The protein below binds the small molecule below.
Small molecule (SMILES): NCC(=O)O

Binding-site contacts:
Ligand atom C contacts residue ARG229 of chain 3.A at 3.7 Å.
Ligand atom OXT contacts residue ARG229 of chain 3.A at 3.1 Å (salt-bridge).
Ligand atom CA contacts residue TRP154 of chain 2.A at 4.3 Å (hydrophobic).
Ligand atom C contacts residue MET78 of chain 3.A at 3.6 Å (hydrophobic).
Ligand atom O contacts residue LEU75 of chain 3.A at 3.8 Å.
Ligand atom N contacts residue SER151 of chain 2.A at 3.5 Å (h-bond).
Ligand atom N contacts residue CYS1 of chain 3.P at 1.3 Å.
Ligand atom OXT contacts residue ASP150 of chain 2.A at 4.3 Å.
Ligand atom O contacts residue ARG216 of chain 2.A at 2.9 Å (salt-bridge).
Ligand atom CA contacts residue LEU75 of chain 3.A at 3.7 Å (hydrophobic).
Ligand atom CA contacts residue MET78 of chain 3.A at 4.0 Å (hydrophobic).
Ligand atom O contacts residue MET78 of chain 3.A at 3.9 Å.
Ligand atom C contacts residue CYS1 of chain 3.P at 3.7 Å (hydrophobic).
Ligand atom C contacts residue ARG216 of chain 2.A at 3.6 Å.
Ligand atom CA contacts residue CYS1 of chain 3.P at 2.4 Å (hydrophobic).
Ligand atom OXT contacts residue CYS1 of chain 3.P at 4.0 Å.
Ligand atom C contacts residue TRP154 of chain 2.A at 4.1 Å (hydrophobic).
Ligand atom C contacts residue LEU75 of chain 3.A at 4.2 Å (hydrophobic).
Ligand atom O contacts residue TRP154 of chain 2.A at 4.1 Å.
Ligand atom O contacts residue ARG229 of chain 3.A at 2.9 Å (salt-bridge).
Ligand atom OXT contacts residue MET78 of chain 3.A at 3.5 Å (h-bond).
Ligand atom N contacts residue ASP150 of chain 2.A at 3.4 Å (salt-bridge).
Ligand atom OXT contacts residue ARG216 of chain 2.A at 3.0 Å (salt-bridge).
Ligand atom N contacts residue TYR152 of chain 2.A at 4.2 Å.
Ligand atom N contacts residue MET78 of chain 3.A at 3.8 Å.
Ligand atom CA contacts residue GLN155 of chain 2.A at 4.3 Å.
Ligand atom CA contacts residue SER151 of chain 2.A at 4.0 Å.

Sequence of chain 3.A:
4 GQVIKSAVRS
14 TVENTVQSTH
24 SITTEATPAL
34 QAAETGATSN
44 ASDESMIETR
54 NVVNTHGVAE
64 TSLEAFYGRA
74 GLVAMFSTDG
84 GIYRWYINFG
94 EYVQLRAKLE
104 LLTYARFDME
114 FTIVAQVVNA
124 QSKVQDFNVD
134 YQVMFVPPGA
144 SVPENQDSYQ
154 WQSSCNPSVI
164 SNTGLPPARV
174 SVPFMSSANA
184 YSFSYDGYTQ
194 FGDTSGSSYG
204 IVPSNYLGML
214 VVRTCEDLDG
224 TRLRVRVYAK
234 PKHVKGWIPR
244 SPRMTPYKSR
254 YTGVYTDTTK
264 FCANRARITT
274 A

Sequence of chain 2.A:
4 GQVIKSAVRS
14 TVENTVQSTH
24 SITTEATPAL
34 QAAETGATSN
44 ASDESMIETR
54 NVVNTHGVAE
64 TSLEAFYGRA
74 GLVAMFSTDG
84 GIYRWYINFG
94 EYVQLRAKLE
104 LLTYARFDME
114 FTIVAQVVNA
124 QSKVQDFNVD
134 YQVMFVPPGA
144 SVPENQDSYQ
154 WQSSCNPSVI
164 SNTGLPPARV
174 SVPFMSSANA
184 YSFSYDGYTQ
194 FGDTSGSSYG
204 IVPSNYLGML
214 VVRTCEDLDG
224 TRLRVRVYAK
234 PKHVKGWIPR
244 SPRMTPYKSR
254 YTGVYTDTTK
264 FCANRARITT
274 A